Binding-site contacts:
Ligand atom O4 contacts residue ALA209 of chain 1.H at 4.0 Å.
Ligand atom C2 contacts residue THR244 of chain 1.H at 3.8 Å.
Ligand atom O2 contacts residue GLU188 of chain 1.H at 4.4 Å.
Ligand atom O1 contacts residue MG1 of chain 1.PA at 4.4 Å.
Ligand atom O3 contacts residue GLU188 of chain 1.H at 3.5 Å (salt-bridge).
Ligand atom O2 contacts residue MG1 of chain 1.PA at 4.1 Å.
Ligand atom O3 contacts residue ARG87 of chain 1.H at 4.2 Å.
Ligand atom O2 contacts residue ASP212 of chain 1.H at 3.5 Å (salt-bridge).
Ligand atom C2 contacts residue GLU188 of chain 1.H at 3.4 Å.
Ligand atom O1 contacts residue ALA209 of chain 1.H at 4.2 Å.
Ligand atom O2 contacts residue ALA209 of chain 1.H at 3.5 Å.
Ligand atom O1 contacts residue ALA243 of chain 1.H at 4.5 Å.
Ligand atom O4 contacts residue GLY211 of chain 1.H at 4.3 Å.
Ligand atom O1 contacts residue MET207 of chain 1.H at 4.3 Å.
Ligand atom O3 contacts residue ASP212 of chain 1.H at 4.4 Å.
Ligand atom O4 contacts residue MG1 of chain 1.PA at 1.9 Å.
Ligand atom C2 contacts residue MG1 of chain 1.PA at 2.9 Å.
Ligand atom O3 contacts residue ALA209 of chain 1.H at 4.3 Å.
Ligand atom O1 contacts residue ARG87 of chain 1.H at 4.2 Å.
Ligand atom C1 contacts residue THR244 of chain 1.H at 3.9 Å.
Ligand atom O3 contacts residue MG1 of chain 1.PA at 2.6 Å.
Ligand atom O3 contacts residue LYS186 of chain 1.H at 2.6 Å (salt-bridge).
Ligand atom O4 contacts residue ASP212 of chain 1.H at 2.5 Å (salt-bridge).
Ligand atom O1 contacts residue THR244 of chain 1.H at 3.2 Å (h-bond).
Ligand atom O2 contacts residue THR244 of chain 1.H at 2.9 Å (h-bond).
Ligand atom C1 contacts residue MG1 of chain 1.PA at 3.2 Å.
Ligand atom C2 contacts residue ALA209 of chain 1.H at 3.7 Å (hydrophobic).
Ligand atom C2 contacts residue ASP212 of chain 1.H at 3.7 Å.
Ligand atom O1 contacts residue LYS186 of chain 1.H at 4.2 Å.
Ligand atom C1 contacts residue ALA209 of chain 1.H at 3.9 Å (hydrophobic).
Ligand atom O4 contacts residue GLU188 of chain 1.H at 2.6 Å (salt-bridge).
Ligand atom C1 contacts residue GLU188 of chain 1.H at 3.9 Å.
Ligand atom C2 contacts residue GLY211 of chain 1.H at 4.0 Å.
Ligand atom O2 contacts residue GLY211 of chain 1.H at 2.9 Å (h-bond).
Ligand atom C1 contacts residue LYS186 of chain 1.H at 3.7 Å.
Ligand atom O2 contacts residue ARG210 of chain 1.H at 3.8 Å.
Ligand atom O1 contacts residue MET276 of chain 1.H at 4.1 Å.

This protein binds this small molecule.
Small molecule (SMILES): O=C([O-])C(=O)[O-]

Sequence of chain 1.H:
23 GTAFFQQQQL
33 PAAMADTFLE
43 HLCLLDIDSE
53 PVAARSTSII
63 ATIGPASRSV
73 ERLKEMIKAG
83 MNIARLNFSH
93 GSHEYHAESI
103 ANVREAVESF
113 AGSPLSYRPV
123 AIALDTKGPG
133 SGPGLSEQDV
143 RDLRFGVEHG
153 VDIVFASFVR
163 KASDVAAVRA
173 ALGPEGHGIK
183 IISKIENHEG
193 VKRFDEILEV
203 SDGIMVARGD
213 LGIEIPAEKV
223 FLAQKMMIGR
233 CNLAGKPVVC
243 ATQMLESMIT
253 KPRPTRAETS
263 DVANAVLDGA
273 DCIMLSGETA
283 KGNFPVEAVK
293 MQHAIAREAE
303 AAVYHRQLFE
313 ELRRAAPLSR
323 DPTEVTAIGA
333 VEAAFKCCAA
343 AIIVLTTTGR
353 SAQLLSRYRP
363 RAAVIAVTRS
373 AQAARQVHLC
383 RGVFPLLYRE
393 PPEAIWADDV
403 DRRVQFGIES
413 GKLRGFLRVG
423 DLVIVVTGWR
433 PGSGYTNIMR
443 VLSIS